This small molecule binds to this protein.
Small molecule (SMILES): CC[C@H](O[P](=O)(O)OC[C@H]1O[C@@H](n2cc(C)c(=O)[nH]c2=O)C[C@@H]1O[P](=O)(O)OC[C@H]1O[C@@H](n2cc(C)c(=O)[nH]c2=O)C[C@@H]1O[P](=O)(O)OC[C@H]1O[C@@H](n2cc(C)c(=O)[nH]c2=O)C[C@@H]1O[P](=O)(O)OC[C@H]1O[C@@H](n2ccc(N)nc2=O)C[C@@H]1O[P](=O)(O)OC[C@H]1O[C@@H](n2cc(C)c(=O)[nH]c2=O)C[C@@H]1O)[C@H](O)CO[P](=O)(O)O[C@H]1C[C@H](n2cc(C)c(=O)[nH]c2=O)O[C@@H]1CO[P](=O)(O)O[C@H]1C[C@H](n2cc(C)c(=O)[nH]c2=O)O[C@@H]1CO[P](=O)(O)O[C@H]1C[C@H](n2cc(C)c(=O)[nH]c2=O)O[C@@H]1CO

Sequence of chain 1.A:
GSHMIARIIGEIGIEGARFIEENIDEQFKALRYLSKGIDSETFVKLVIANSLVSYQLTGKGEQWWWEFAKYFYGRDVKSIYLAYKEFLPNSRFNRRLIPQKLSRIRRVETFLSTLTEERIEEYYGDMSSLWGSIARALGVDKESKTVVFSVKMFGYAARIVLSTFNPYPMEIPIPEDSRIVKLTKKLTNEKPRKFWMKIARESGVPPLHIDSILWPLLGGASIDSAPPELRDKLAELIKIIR

Binding-site contacts:
Ligand atom O2 contacts residue DA1 of chain 1.C at 2.8 Å (h-bond).
Ligand atom O4 contacts residue DA5 of chain 1.C at 3.0 Å (h-bond).
Ligand atom O4' contacts residue DA1 of chain 1.C at 3.3 Å (h-bond).
Ligand atom O4 contacts residue DA3 of chain 1.C at 3.0 Å (h-bond).
Ligand atom O4 contacts residue DA4 of chain 1.C at 3.2 Å (h-bond).
Ligand atom N3 contacts residue DA8 of chain 1.C at 2.7 Å (h-bond).
Ligand atom OP2 contacts residue LYS145 of chain 1.A at 2.8 Å (salt-bridge).
Ligand atom OP1 contacts residue ARG104 of chain 1.A at 2.9 Å (salt-bridge).
Ligand atom O4 contacts residue MPD1 of chain 1.G at 2.7 Å (h-bond).
Ligand atom O2 contacts residue DG2 of chain 1.C at 2.8 Å (h-bond).
Ligand atom C1' contacts residue GLN100 of chain 1.A at 3.3 Å.
Ligand atom N4 contacts residue DG2 of chain 1.C at 2.9 Å (h-bond).
Ligand atom N3 contacts residue DA9 of chain 1.C at 3.0 Å (h-bond).
Ligand atom O4 contacts residue DA9 of chain 1.C at 3.0 Å (h-bond).
Ligand atom O4 contacts residue DA8 of chain 1.C at 3.0 Å (h-bond).
Ligand atom C2' contacts residue LYS145 of chain 1.A at 2.5 Å.
Ligand atom N3 contacts residue DA1 of chain 1.C at 3.2 Å (h-bond).
Ligand atom O4 contacts residue DA7 of chain 1.C at 3.1 Å (h-bond).
Ligand atom O4' contacts residue ARG179 of chain 1.A at 3.3 Å (salt-bridge).
Ligand atom O4' contacts residue GLN56 of chain 1.A at 3.1 Å (h-bond).
Ligand atom C3' contacts residue LYS145 of chain 1.A at 3.2 Å.
Ligand atom O2 contacts residue DA1 of chain 1.C at 3.3 Å (h-bond).
Ligand atom OP1 contacts residue LYS182 of chain 1.A at 2.8 Å (salt-bridge).
Ligand atom O4' contacts residue GLN100 of chain 1.A at 3.2 Å (h-bond).
Ligand atom N3 contacts residue DA5 of chain 1.C at 2.9 Å (h-bond).
Ligand atom O4' contacts residue SER178 of chain 1.A at 2.8 Å (h-bond).
Ligand atom N3 contacts residue DA7 of chain 1.C at 2.8 Å (h-bond).
Ligand atom O3' contacts residue LYS145 of chain 1.A at 3.0 Å (salt-bridge).
Ligand atom OP1 contacts residue GLN56 of chain 1.A at 2.9 Å (h-bond).
Ligand atom N3 contacts residue DG2 of chain 1.C at 2.9 Å (h-bond).
Ligand atom N3 contacts residue DA4 of chain 1.C at 2.8 Å (h-bond).
Ligand atom C2 contacts residue DA1 of chain 1.C at 3.3 Å.
Ligand atom C2' contacts residue ASP177 of chain 1.A at 3.3 Å.
Ligand atom OP1 contacts residue THR146 of chain 1.A at 2.7 Å (h-bond).
Ligand atom O3' contacts residue ARG104 of chain 1.A at 3.3 Å (salt-bridge).
Ligand atom C1' contacts residue LYS145 of chain 1.A at 1.5 Å.
Ligand atom N3 contacts residue DA3 of chain 1.C at 2.9 Å (h-bond).
Ligand atom O2 contacts residue DA5 of chain 1.C at 3.0 Å.
Ligand atom O5' contacts residue GLN56 of chain 1.A at 3.4 Å (h-bond).
Ligand atom O2 contacts residue GLN100 of chain 1.A at 3.0 Å (h-bond).